Sequence of chain 1.C:
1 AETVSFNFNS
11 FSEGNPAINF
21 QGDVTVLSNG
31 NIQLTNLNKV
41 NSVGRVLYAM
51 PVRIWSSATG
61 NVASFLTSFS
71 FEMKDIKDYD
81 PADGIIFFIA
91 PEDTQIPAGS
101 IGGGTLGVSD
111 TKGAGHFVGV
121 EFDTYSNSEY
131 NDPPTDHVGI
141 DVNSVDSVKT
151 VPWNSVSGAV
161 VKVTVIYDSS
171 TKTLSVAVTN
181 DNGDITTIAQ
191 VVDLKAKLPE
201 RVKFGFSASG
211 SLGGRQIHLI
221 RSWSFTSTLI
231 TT

The small molecule below binds the protein below.
Small molecule (SMILES): OC[C@H]1O[C@@H](O[C@H]2[C@H](O)[C@@H](O)[C@H](O)O[C@@H]2CO)[C@H](O)[C@@H](O)[C@H]1O

Binding-site contacts:
Ligand atom O3 contacts residue LEU212 of chain 1.C at 4.0 Å.
Ligand atom O2 contacts residue LEU212 of chain 1.C at 3.6 Å.
Ligand atom O6 contacts residue ASP80 of chain 1.C at 3.2 Å (salt-bridge).
Ligand atom O4 contacts residue ALA82 of chain 1.C at 3.9 Å.
Ligand atom C6 contacts residue GLY214 of chain 1.C at 3.7 Å.
Ligand atom O3 contacts residue ASN127 of chain 1.C at 3.0 Å (h-bond).
Ligand atom C5 contacts residue TYR125 of chain 1.C at 3.4 Å (hydrophobic).
Ligand atom O3 contacts residue GLY213 of chain 1.C at 3.5 Å (h-bond).
Ligand atom O3 contacts residue GLY214 of chain 1.C at 4.1 Å.
Ligand atom O4 contacts residue GLY214 of chain 1.C at 4.3 Å.
Ligand atom C1 contacts residue SER211 of chain 1.C at 3.9 Å.
Ligand atom O4 contacts residue SER211 of chain 1.C at 4.1 Å.
Ligand atom C2 contacts residue SER211 of chain 1.C at 4.0 Å.
Ligand atom O3 contacts residue TYR125 of chain 1.C at 4.0 Å.
Ligand atom O2 contacts residue ASN127 of chain 1.C at 4.0 Å.
Ligand atom O3 contacts residue SER211 of chain 1.C at 3.1 Å (h-bond).
Ligand atom C3 contacts residue SER211 of chain 1.C at 4.3 Å.
Ligand atom O2 contacts residue GLY213 of chain 1.C at 4.1 Å.
Ligand atom O4 contacts residue ASP83 of chain 1.C at 2.8 Å (salt-bridge).
Ligand atom O3 contacts residue ASP83 of chain 1.C at 2.6 Å (salt-bridge).
Ligand atom C6 contacts residue ALA82 of chain 1.C at 4.2 Å (hydrophobic).
Ligand atom O5 contacts residue SER211 of chain 1.C at 3.0 Å (h-bond).
Ligand atom C3 contacts residue ASP83 of chain 1.C at 3.4 Å.
Ligand atom C5 contacts residue SER211 of chain 1.C at 3.6 Å.
Ligand atom O6 contacts residue TYR125 of chain 1.C at 3.5 Å.
Ligand atom C4 contacts residue SER211 of chain 1.C at 3.6 Å.
Ligand atom C4 contacts residue ASP83 of chain 1.C at 3.2 Å.
Ligand atom O2 contacts residue GLU129 of chain 1.C at 3.8 Å.
Ligand atom C3 contacts residue ASN127 of chain 1.C at 3.8 Å.
Ligand atom C4 contacts residue ALA82 of chain 1.C at 4.2 Å (hydrophobic).
Ligand atom C6 contacts residue ASP80 of chain 1.C at 3.9 Å.
Ligand atom O4 contacts residue GLY103 of chain 1.C at 4.1 Å.
Ligand atom O3 contacts residue GLY104 of chain 1.C at 2.9 Å (h-bond).
Ligand atom C6 contacts residue TYR125 of chain 1.C at 3.5 Å (hydrophobic).
Ligand atom C4 contacts residue TYR125 of chain 1.C at 3.6 Å (hydrophobic).
Ligand atom C3 contacts residue GLY104 of chain 1.C at 4.2 Å.
Ligand atom O3 contacts residue GLY103 of chain 1.C at 3.8 Å.
Ligand atom C3 contacts residue TYR125 of chain 1.C at 3.5 Å (hydrophobic).
Ligand atom O4 contacts residue SER211 of chain 1.C at 2.6 Å (h-bond).
Ligand atom C6 contacts residue SER211 of chain 1.C at 3.6 Å.